This protein binds this small molecule.
Small molecule (SMILES): CC(=O)N[C@@H]1[C@@H](O)[C@H](O)[C@@H](CO)O[C@H]1O

Sequence of chain 1.M:
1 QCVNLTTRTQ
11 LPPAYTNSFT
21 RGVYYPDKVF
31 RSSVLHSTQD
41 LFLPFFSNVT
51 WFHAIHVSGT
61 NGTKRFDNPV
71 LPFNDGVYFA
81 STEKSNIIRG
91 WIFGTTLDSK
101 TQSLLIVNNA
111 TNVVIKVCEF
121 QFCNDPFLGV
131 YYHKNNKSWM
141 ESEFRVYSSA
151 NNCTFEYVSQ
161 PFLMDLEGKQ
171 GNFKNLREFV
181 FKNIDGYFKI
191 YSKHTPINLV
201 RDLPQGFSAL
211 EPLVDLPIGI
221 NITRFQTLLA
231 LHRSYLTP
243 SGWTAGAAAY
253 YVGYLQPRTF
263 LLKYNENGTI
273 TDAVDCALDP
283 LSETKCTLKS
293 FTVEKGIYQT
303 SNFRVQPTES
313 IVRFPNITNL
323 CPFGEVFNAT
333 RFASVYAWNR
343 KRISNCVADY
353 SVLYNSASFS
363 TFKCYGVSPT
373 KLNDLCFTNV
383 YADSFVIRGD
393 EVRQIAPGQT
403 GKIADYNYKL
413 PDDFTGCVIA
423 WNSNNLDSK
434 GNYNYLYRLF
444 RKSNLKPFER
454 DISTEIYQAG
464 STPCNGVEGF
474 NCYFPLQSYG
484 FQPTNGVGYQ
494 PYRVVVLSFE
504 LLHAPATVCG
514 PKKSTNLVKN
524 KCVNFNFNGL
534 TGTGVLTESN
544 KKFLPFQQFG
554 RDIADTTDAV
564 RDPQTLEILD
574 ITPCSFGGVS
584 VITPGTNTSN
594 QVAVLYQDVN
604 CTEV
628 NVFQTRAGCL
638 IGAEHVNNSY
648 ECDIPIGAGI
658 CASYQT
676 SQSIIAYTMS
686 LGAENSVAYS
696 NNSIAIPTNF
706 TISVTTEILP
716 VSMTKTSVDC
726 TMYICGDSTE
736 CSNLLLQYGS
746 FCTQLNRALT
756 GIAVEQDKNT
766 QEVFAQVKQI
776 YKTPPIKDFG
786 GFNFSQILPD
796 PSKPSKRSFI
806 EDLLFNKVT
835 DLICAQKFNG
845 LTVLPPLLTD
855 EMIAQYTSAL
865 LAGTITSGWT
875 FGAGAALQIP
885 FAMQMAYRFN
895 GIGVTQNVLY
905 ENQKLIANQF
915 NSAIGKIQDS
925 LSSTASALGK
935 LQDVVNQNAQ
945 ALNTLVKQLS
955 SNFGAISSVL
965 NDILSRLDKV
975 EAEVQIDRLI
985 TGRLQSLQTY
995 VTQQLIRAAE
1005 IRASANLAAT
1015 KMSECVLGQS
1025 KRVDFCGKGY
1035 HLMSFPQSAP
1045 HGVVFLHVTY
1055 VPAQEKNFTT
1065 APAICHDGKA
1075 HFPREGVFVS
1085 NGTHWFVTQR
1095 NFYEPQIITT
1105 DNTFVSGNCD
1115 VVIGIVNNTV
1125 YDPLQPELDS

Binding-site contacts:
Ligand atom C8 contacts residue ASN590 of chain 1.M at 4.5 Å.
Ligand atom C4 contacts residue ASN590 of chain 1.M at 4.2 Å.
Ligand atom O5 contacts residue ASN590 of chain 1.M at 2.3 Å (h-bond).
Ligand atom C5 contacts residue ASN590 of chain 1.M at 3.6 Å.
Ligand atom C7 contacts residue ASN590 of chain 1.M at 3.3 Å.
Ligand atom C1 contacts residue ASN590 of chain 1.M at 1.4 Å.
Ligand atom C3 contacts residue ASN590 of chain 1.M at 3.8 Å.
Ligand atom N2 contacts residue ASN590 of chain 1.M at 3.0 Å (h-bond).
Ligand atom C2 contacts residue ASN590 of chain 1.M at 2.5 Å.
Ligand atom O7 contacts residue ASN590 of chain 1.M at 3.1 Å.